A protein and the small-molecule ligand that binds it are described below.
Small molecule (SMILES): CC(=O)Nc1ccc(NC(C)=O)cc1

Binding-site contacts:
Ligand atom CH contacts residue ASP119 of chain 1.C at 4.1 Å.
Ligand atom CK contacts residue THR11 of chain 1.A at 3.0 Å.
Ligand atom NA contacts residue ALA5 of chain 1.A at 3.9 Å.
Ligand atom OA contacts residue CYS9 of chain 1.A at 3.9 Å.
Ligand atom CK contacts residue GLU10 of chain 1.A at 4.1 Å.
Ligand atom OA contacts residue PHE116 of chain 1.C at 4.1 Å.
Ligand atom NA contacts residue ASP119 of chain 1.C at 3.9 Å.
Ligand atom OB contacts residue CYS2 of chain 1.A at 3.5 Å (h-bond).
Ligand atom CF contacts residue PHE116 of chain 1.C at 3.6 Å (hydrophobic).
Ligand atom CE contacts residue TRP6 of chain 1.A at 3.5 Å (hydrophobic).
Ligand atom CC contacts residue CYS9 of chain 1.A at 4.2 Å (hydrophobic).
Ligand atom CB contacts residue PHE116 of chain 1.C at 3.7 Å (hydrophobic).
Ligand atom CD contacts residue ALA5 of chain 1.A at 4.0 Å (hydrophobic).
Ligand atom NA contacts residue CYS2 of chain 1.A at 3.6 Å.
Ligand atom CA contacts residue ASN115 of chain 1.C at 4.4 Å.
Ligand atom CD contacts residue TRP6 of chain 1.A at 3.5 Å (hydrophobic).
Ligand atom CD contacts residue PHE116 of chain 1.C at 4.1 Å (hydrophobic).
Ligand atom CJ contacts residue PHE116 of chain 1.C at 3.4 Å (hydrophobic).
Ligand atom CH contacts residue CYS2 of chain 1.A at 1.8 Å (hydrophobic).
Ligand atom NB contacts residue CYS9 of chain 1.A at 3.0 Å (h-bond).
Ligand atom CF contacts residue ALA5 of chain 1.A at 3.5 Å (hydrophobic).
Ligand atom CK contacts residue CYS9 of chain 1.A at 1.9 Å (hydrophobic).
Ligand atom CG contacts residue CYS2 of chain 1.A at 2.8 Å (hydrophobic).
Ligand atom NB contacts residue ALA5 of chain 1.A at 4.0 Å.
Ligand atom CC contacts residue ALA5 of chain 1.A at 4.0 Å (hydrophobic).
Ligand atom CG contacts residue ALA5 of chain 1.A at 3.9 Å (hydrophobic).
Ligand atom CB contacts residue ALA5 of chain 1.A at 4.1 Å (hydrophobic).
Ligand atom CJ contacts residue THR11 of chain 1.A at 4.3 Å.
Ligand atom CK contacts residue PHE116 of chain 1.C at 3.7 Å (hydrophobic).
Ligand atom CA contacts residue ALA5 of chain 1.A at 3.7 Å (hydrophobic).
Ligand atom CC contacts residue PHE116 of chain 1.C at 3.5 Å (hydrophobic).
Ligand atom CE contacts residue ALA5 of chain 1.A at 3.8 Å (hydrophobic).
Ligand atom CG contacts residue PHE116 of chain 1.C at 3.9 Å (hydrophobic).
Ligand atom OB contacts residue ALA5 of chain 1.A at 3.5 Å.
Ligand atom CJ contacts residue CYS9 of chain 1.A at 2.8 Å (hydrophobic).
Ligand atom CA contacts residue PHE116 of chain 1.C at 3.5 Å (hydrophobic).
Ligand atom CJ contacts residue ALA5 of chain 1.A at 4.4 Å (hydrophobic).
Ligand atom NA contacts residue PHE116 of chain 1.C at 3.5 Å (h-bond).
Ligand atom NB contacts residue PHE116 of chain 1.C at 3.1 Å.
Ligand atom OB contacts residue PHE116 of chain 1.C at 4.3 Å.

Sequence of chain 1.C:
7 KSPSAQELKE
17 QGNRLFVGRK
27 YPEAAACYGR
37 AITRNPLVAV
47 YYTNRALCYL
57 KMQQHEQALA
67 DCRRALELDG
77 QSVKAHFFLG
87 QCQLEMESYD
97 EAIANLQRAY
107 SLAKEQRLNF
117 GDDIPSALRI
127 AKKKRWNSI

Sequence of chain 1.A:
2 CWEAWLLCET